The small molecule below binds the protein below.
Small molecule (SMILES): CC(=O)N[C@@H]1[C@@H](O)[C@H](O)[C@@H](CO)O[C@H]1O

Sequence of chain 1.C:
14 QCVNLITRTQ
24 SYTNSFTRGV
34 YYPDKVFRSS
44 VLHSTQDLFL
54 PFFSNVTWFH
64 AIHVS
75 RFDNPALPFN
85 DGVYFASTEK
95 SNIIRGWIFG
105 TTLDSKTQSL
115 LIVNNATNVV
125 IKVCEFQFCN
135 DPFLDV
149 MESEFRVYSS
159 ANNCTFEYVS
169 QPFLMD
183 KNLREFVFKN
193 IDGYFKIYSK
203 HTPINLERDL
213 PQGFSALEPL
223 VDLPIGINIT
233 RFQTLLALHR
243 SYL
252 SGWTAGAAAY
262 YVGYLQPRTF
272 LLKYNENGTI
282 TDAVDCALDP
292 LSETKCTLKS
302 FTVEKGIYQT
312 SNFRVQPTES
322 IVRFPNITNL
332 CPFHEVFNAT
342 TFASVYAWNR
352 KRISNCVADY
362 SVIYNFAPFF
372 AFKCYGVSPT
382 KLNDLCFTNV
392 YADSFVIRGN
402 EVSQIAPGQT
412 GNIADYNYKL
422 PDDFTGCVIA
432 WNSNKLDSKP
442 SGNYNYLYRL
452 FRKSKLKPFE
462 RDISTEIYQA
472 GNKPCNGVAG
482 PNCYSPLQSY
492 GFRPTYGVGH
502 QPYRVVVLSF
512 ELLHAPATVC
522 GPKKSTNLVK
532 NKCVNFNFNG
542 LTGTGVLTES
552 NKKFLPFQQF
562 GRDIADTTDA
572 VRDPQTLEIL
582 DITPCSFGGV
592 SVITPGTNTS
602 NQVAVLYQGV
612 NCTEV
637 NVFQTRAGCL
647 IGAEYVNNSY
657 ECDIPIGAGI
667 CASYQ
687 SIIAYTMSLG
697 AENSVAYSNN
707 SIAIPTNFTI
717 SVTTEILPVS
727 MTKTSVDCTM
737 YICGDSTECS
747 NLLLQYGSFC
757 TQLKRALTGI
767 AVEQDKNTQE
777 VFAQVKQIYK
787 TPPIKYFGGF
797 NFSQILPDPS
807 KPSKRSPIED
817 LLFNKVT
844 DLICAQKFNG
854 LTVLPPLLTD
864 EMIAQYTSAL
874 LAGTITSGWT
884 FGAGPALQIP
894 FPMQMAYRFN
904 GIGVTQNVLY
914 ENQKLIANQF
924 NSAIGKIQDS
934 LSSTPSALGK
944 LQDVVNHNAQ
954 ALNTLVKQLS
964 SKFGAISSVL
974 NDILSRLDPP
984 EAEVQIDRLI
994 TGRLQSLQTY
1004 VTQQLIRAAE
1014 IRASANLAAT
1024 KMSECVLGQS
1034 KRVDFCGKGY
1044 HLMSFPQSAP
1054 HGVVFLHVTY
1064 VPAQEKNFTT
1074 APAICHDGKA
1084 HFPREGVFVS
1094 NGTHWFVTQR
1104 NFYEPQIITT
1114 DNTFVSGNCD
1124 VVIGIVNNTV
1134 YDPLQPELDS

Binding-site contacts:
Ligand atom N2 contacts residue ASN230 of chain 1.C at 2.9 Å (h-bond).
Ligand atom C6 contacts residue THR105 of chain 1.C at 4.4 Å.
Ligand atom O7 contacts residue ASN230 of chain 1.C at 3.6 Å.
Ligand atom O5 contacts residue ASN230 of chain 1.C at 2.4 Å (h-bond).
Ligand atom C6 contacts residue THR232 of chain 1.C at 4.2 Å.
Ligand atom C1 contacts residue THR105 of chain 1.C at 3.9 Å.
Ligand atom C7 contacts residue ASN230 of chain 1.C at 3.5 Å.
Ligand atom C5 contacts residue ASN230 of chain 1.C at 3.7 Å.
Ligand atom C5 contacts residue THR105 of chain 1.C at 4.4 Å.
Ligand atom C5 contacts residue THR232 of chain 1.C at 3.8 Å.
Ligand atom O6 contacts residue THR105 of chain 1.C at 4.3 Å.
Ligand atom O5 contacts residue THR232 of chain 1.C at 3.6 Å.
Ligand atom C3 contacts residue ASN230 of chain 1.C at 3.8 Å.
Ligand atom O5 contacts residue THR105 of chain 1.C at 3.4 Å.
Ligand atom C4 contacts residue ASN230 of chain 1.C at 4.2 Å.
Ligand atom C2 contacts residue ASN230 of chain 1.C at 2.4 Å.
Ligand atom C1 contacts residue ASN230 of chain 1.C at 1.4 Å.
Ligand atom C1 contacts residue THR232 of chain 1.C at 3.8 Å.